Sequence of chain 50.D:
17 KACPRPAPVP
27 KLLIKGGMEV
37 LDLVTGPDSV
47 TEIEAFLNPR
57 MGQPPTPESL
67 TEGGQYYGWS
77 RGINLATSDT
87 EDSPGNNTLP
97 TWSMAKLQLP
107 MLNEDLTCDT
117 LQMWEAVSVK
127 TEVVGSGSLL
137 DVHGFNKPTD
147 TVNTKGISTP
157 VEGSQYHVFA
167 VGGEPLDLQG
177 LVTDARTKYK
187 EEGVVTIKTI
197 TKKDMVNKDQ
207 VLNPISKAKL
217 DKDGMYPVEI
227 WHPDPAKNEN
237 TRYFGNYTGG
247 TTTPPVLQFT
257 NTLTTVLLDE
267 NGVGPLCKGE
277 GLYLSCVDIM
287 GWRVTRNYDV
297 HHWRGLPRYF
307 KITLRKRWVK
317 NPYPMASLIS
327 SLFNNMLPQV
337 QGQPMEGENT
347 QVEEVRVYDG

The protein below binds the small molecule below.
Small molecule (SMILES): CC(=O)N[C@H]1[C@H]([C@H](O)[C@H](O)CO)O[C@@](O[C@H]2[C@@H](O)[C@@H](CO)O[C@@H](O[C@H]3[C@H](O)[C@@H](O)[C@H](O)O[C@@H]3CO)[C@@H]2O)(C(=O)O)C[C@@H]1O

Binding-site contacts:
Ligand atom O10 contacts residue THR291 of chain 50.C at 4.4 Å.
Ligand atom O4 contacts residue ARG289 of chain 50.C at 4.5 Å.
Ligand atom O1A contacts residue ARG77 of chain 50.C at 3.0 Å (salt-bridge).
Ligand atom C3 contacts residue HIS298 of chain 50.C at 3.5 Å.
Ligand atom C4 contacts residue TYR72 of chain 50.C at 3.4 Å (hydrophobic).
Ligand atom C5 contacts residue TYR72 of chain 50.C at 3.6 Å (hydrophobic).
Ligand atom O1A contacts residue HIS298 of chain 50.C at 4.3 Å.
Ligand atom C1 contacts residue ARG77 of chain 50.C at 3.3 Å.
Ligand atom O1A contacts residue TYR72 of chain 50.C at 3.6 Å.
Ligand atom C3 contacts residue ARG77 of chain 50.C at 4.2 Å.
Ligand atom C4 contacts residue HIS298 of chain 50.C at 3.8 Å.
Ligand atom C10 contacts residue TYR72 of chain 50.C at 4.0 Å (hydrophobic).
Ligand atom O1B contacts residue TYR72 of chain 50.C at 4.4 Å.
Ligand atom O3 contacts residue GLY78 of chain 50.C at 3.4 Å.
Ligand atom O4 contacts residue HIS298 of chain 50.C at 3.2 Å (h-bond).
Ligand atom O4 contacts residue ASN80 of chain 50.C at 4.3 Å.
Ligand atom O4 contacts residue TYR72 of chain 50.C at 3.8 Å.
Ligand atom O1B contacts residue ARG77 of chain 50.C at 2.7 Å (salt-bridge).
Ligand atom O9 contacts residue ARG77 of chain 50.C at 3.8 Å.
Ligand atom N5 contacts residue TYR72 of chain 50.C at 3.1 Å (h-bond).
Ligand atom C1 contacts residue TYR72 of chain 50.C at 4.3 Å (hydrophobic).
Ligand atom C11 contacts residue ASP85 of chain 50.D at 4.0 Å.
Ligand atom O4 contacts residue ILE79 of chain 50.C at 3.7 Å.
Ligand atom C4 contacts residue ARG77 of chain 50.C at 4.4 Å.
Ligand atom C2 contacts residue ARG77 of chain 50.C at 4.4 Å.
Ligand atom C4 contacts residue GLY78 of chain 50.C at 3.2 Å.
Ligand atom C6 contacts residue TYR72 of chain 50.C at 3.9 Å (hydrophobic).
Ligand atom O10 contacts residue ASN293 of chain 50.C at 4.5 Å.
Ligand atom C2 contacts residue GLY78 of chain 50.C at 4.1 Å.
Ligand atom C6 contacts residue ASN93 of chain 50.C at 3.7 Å.
Ligand atom O3 contacts residue VAL296 of chain 50.C at 4.4 Å.
Ligand atom C11 contacts residue TYR72 of chain 50.C at 4.3 Å (hydrophobic).
Ligand atom C1 contacts residue GLY78 of chain 50.C at 4.2 Å.
Ligand atom O4 contacts residue THR291 of chain 50.C at 3.3 Å.
Ligand atom O1A contacts residue GLY78 of chain 50.C at 3.8 Å.
Ligand atom C3 contacts residue GLY78 of chain 50.C at 4.3 Å.
Ligand atom O8 contacts residue ARG77 of chain 50.C at 3.6 Å (salt-bridge).
Ligand atom O6 contacts residue ASN93 of chain 50.C at 3.4 Å (h-bond).
Ligand atom O4 contacts residue GLY78 of chain 50.C at 3.1 Å.
Ligand atom C3 contacts residue GLY78 of chain 50.C at 3.9 Å.

Sequence of chain 50.C:
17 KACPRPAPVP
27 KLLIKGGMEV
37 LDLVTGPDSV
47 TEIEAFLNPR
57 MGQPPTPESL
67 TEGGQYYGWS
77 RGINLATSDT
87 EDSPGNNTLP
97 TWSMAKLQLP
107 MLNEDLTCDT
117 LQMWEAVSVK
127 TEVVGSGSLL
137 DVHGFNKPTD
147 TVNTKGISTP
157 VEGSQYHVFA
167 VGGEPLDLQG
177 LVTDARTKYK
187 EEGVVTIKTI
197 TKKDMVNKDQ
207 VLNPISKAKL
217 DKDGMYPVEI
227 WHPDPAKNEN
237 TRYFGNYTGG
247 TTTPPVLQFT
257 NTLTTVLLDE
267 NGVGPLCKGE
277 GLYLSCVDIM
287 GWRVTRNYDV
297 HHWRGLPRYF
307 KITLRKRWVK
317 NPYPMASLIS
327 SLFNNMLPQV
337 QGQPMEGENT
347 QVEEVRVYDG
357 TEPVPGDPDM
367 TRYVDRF